The protein below binds the small molecule below.
Small molecule (SMILES): OC[C@H]1O[C@@H](O)[C@H](O)[C@@H](O)[C@@H]1O

Binding-site contacts:
Ligand atom C1 contacts residue ZN1 of chain 1.D at 3.0 Å.
Ligand atom O1 contacts residue HIS63 of chain 1.A at 3.0 Å (h-bond).
Ligand atom C6 contacts residue GLU114 of chain 1.A at 3.6 Å.
Ligand atom O3 contacts residue VAL87 of chain 1.A at 4.0 Å.
Ligand atom O2 contacts residue ZN1 of chain 1.D at 2.5 Å.
Ligand atom O4 contacts residue ASN303 of chain 1.A at 3.3 Å (h-bond).
Ligand atom O4 contacts residue NAP1 of chain 1.B at 3.9 Å.
Ligand atom O6 contacts residue ILE117 of chain 1.A at 3.8 Å.
Ligand atom O2 contacts residue HIS63 of chain 1.A at 3.2 Å (h-bond).
Ligand atom O6 contacts residue HIS49 of chain 1.A at 3.0 Å (h-bond).
Ligand atom O3 contacts residue ASN303 of chain 1.A at 2.9 Å (h-bond).
Ligand atom O4 contacts residue VAL302 of chain 1.A at 3.5 Å.
Ligand atom O1 contacts residue THR40 of chain 1.A at 3.0 Å (h-bond).
Ligand atom C5 contacts residue NAP1 of chain 1.B at 3.6 Å.
Ligand atom C2 contacts residue GLU150 of chain 1.A at 3.4 Å.
Ligand atom O4 contacts residue GLU114 of chain 1.A at 2.6 Å (salt-bridge).
Ligand atom C2 contacts residue NAP1 of chain 1.B at 3.9 Å.
Ligand atom O1 contacts residue ZN1 of chain 1.D at 2.0 Å.
Ligand atom O2 contacts residue GLU150 of chain 1.A at 2.5 Å (salt-bridge).
Ligand atom C3 contacts residue ILE154 of chain 1.A at 3.9 Å (hydrophobic).
Ligand atom C2 contacts residue ILE117 of chain 1.A at 3.9 Å (hydrophobic).
Ligand atom O2 contacts residue ILE154 of chain 1.A at 3.8 Å.
Ligand atom O5 contacts residue THR40 of chain 1.A at 3.5 Å (h-bond).
Ligand atom C6 contacts residue HIS49 of chain 1.A at 3.8 Å.
Ligand atom O1 contacts residue ASP38 of chain 1.A at 3.0 Å (salt-bridge).
Ligand atom C6 contacts residue VAL302 of chain 1.A at 3.7 Å (hydrophobic).
Ligand atom C3 contacts residue NAP1 of chain 1.B at 3.9 Å.
Ligand atom C4 contacts residue GLU114 of chain 1.A at 3.4 Å.
Ligand atom C3 contacts residue ASN303 of chain 1.A at 3.9 Å.
Ligand atom O3 contacts residue GLU150 of chain 1.A at 3.1 Å (salt-bridge).
Ligand atom O2 contacts residue NAP1 of chain 1.B at 3.7 Å.
Ligand atom O1 contacts residue NAP1 of chain 1.B at 3.1 Å.
Ligand atom C2 contacts residue ZN1 of chain 1.D at 3.1 Å.
Ligand atom C2 contacts residue HIS63 of chain 1.A at 3.5 Å.
Ligand atom O6 contacts residue GLU114 of chain 1.A at 2.7 Å (salt-bridge).
Ligand atom C1 contacts residue THR40 of chain 1.A at 3.7 Å.
Ligand atom C1 contacts residue NAP1 of chain 1.B at 3.0 Å.
Ligand atom C3 contacts residue GLU150 of chain 1.A at 3.6 Å.
Ligand atom O5 contacts residue NAP1 of chain 1.B at 3.8 Å.
Ligand atom C1 contacts residue HIS63 of chain 1.A at 3.8 Å.

Sequence of chain 1.A:
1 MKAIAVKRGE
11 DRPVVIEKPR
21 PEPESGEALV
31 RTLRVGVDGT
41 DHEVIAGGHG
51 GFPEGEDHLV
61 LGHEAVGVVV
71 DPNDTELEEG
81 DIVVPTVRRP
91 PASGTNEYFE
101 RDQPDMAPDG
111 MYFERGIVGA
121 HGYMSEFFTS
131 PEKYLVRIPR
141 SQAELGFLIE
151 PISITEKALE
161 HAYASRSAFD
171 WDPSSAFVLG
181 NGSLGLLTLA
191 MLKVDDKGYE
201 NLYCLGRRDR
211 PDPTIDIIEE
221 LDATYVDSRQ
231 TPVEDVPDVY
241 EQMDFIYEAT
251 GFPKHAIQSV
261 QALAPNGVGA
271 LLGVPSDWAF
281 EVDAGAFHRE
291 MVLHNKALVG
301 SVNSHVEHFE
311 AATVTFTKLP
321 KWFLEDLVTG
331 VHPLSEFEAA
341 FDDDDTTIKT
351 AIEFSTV